Sequence of chain 1.B:
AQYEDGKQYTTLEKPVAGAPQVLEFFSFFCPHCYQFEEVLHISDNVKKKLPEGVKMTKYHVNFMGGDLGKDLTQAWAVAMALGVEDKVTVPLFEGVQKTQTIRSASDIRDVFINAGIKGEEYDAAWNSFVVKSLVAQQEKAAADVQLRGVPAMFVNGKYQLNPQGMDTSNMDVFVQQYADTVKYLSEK

This small molecule binds to this protein.
Small molecule (SMILES): Brc1cn[nH]c1

Binding-site contacts:
Ligand atom N1 contacts residue ALA141 of chain 1.B at 4.2 Å.
Ligand atom N2 contacts residue ALA141 of chain 1.B at 3.5 Å.
Ligand atom BR4 contacts residue PHE154 of chain 1.B at 3.4 Å.
Ligand atom C4 contacts residue ALA141 of chain 1.B at 4.2 Å (hydrophobic).
Ligand atom C3 contacts residue VAL16 of chain 1.B at 3.9 Å (hydrophobic).
Ligand atom C4 contacts residue LEU23 of chain 1.B at 3.7 Å (hydrophobic).
Ligand atom C5 contacts residue LEU23 of chain 1.B at 3.5 Å (hydrophobic).
Ligand atom BR4 contacts residue GLY157 of chain 1.B at 4.5 Å.
Ligand atom C3 contacts residue ASP144 of chain 1.B at 4.2 Å.
Ligand atom C4 contacts residue VAL16 of chain 1.B at 4.2 Å (hydrophobic).
Ligand atom C5 contacts residue ALA19 of chain 1.B at 3.5 Å (hydrophobic).
Ligand atom BR4 contacts residue VAL145 of chain 1.B at 3.4 Å.
Ligand atom C3 contacts residue LEU23 of chain 1.B at 4.3 Å (hydrophobic).
Ligand atom BR4 contacts residue PHE25 of chain 1.B at 4.2 Å.
Ligand atom N1 contacts residue LEU23 of chain 1.B at 3.9 Å.
Ligand atom N1 contacts residue PRO20 of chain 1.B at 4.0 Å.
Ligand atom N2 contacts residue VAL16 of chain 1.B at 3.5 Å.
Ligand atom C3 contacts residue ALA141 of chain 1.B at 3.1 Å (hydrophobic).
Ligand atom N2 contacts residue LEU23 of chain 1.B at 4.5 Å.
Ligand atom N2 contacts residue ASP144 of chain 1.B at 4.4 Å.
Ligand atom BR4 contacts residue LEU23 of chain 1.B at 4.3 Å.
Ligand atom C5 contacts residue VAL16 of chain 1.B at 4.0 Å (hydrophobic).
Ligand atom N1 contacts residue ALA19 of chain 1.B at 3.8 Å.
Ligand atom C5 contacts residue PRO20 of chain 1.B at 4.0 Å (hydrophobic).
Ligand atom N1 contacts residue VAL16 of chain 1.B at 3.5 Å.
Ligand atom C4 contacts residue VAL145 of chain 1.B at 4.1 Å (hydrophobic).
Ligand atom C3 contacts residue VAL145 of chain 1.B at 4.0 Å (hydrophobic).
Ligand atom C5 contacts residue GLY157 of chain 1.B at 4.5 Å.